The protein below binds the small molecule below.
Small molecule (SMILES): O=C(O)C(=O)c1ccccc1S

Sequence of chain 1.D:
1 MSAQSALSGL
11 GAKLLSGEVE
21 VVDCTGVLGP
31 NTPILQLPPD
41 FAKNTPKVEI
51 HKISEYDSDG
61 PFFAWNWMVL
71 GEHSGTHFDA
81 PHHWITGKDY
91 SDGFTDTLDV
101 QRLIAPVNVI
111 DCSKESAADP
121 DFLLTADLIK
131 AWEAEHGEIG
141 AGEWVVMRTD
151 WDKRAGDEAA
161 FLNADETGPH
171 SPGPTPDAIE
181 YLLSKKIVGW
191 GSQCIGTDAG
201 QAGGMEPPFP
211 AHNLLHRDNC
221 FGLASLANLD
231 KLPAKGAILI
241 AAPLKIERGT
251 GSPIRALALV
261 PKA

Sequence of chain 1.C:
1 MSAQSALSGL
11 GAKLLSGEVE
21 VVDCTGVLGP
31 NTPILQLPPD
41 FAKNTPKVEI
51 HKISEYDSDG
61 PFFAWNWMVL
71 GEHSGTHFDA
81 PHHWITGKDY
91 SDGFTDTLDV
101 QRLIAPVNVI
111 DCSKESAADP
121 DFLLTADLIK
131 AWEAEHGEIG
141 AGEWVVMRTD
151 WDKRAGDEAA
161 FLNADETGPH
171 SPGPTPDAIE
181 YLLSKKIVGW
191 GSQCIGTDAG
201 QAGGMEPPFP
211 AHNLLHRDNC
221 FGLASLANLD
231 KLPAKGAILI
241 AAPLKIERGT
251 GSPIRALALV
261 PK

Binding-site contacts:
Ligand atom O11 contacts residue HIS77 of chain 1.C at 4.1 Å.
Ligand atom C07 contacts residue HIS83 of chain 1.C at 3.9 Å.
Ligand atom C06 contacts residue HIS83 of chain 1.C at 3.4 Å.
Ligand atom C02 contacts residue LEU37 of chain 1.C at 3.9 Å (hydrophobic).
Ligand atom C07 contacts residue LEU35 of chain 1.C at 4.0 Å (hydrophobic).
Ligand atom C01 contacts residue TRP65 of chain 1.D at 3.7 Å (hydrophobic).
Ligand atom O11 contacts residue HIS73 of chain 1.C at 2.6 Å (h-bond).
Ligand atom O11 contacts residue HIS212 of chain 1.C at 4.0 Å.
Ligand atom O08 contacts residue MN1 of chain 1.W at 3.8 Å.
Ligand atom O10 contacts residue MN1 of chain 1.W at 2.5 Å.
Ligand atom O08 contacts residue HIS212 of chain 1.C at 3.0 Å (h-bond).
Ligand atom S12 contacts residue HIS212 of chain 1.C at 3.4 Å.
Ligand atom C01 contacts residue HIS83 of chain 1.C at 4.0 Å.
Ligand atom C02 contacts residue TRP84 of chain 1.C at 4.1 Å (hydrophobic).
Ligand atom O11 contacts residue MN1 of chain 1.W at 2.0 Å.
Ligand atom S12 contacts residue PHE209 of chain 1.C at 4.0 Å.
Ligand atom C05 contacts residue LEU35 of chain 1.C at 3.5 Å (hydrophobic).
Ligand atom O11 contacts residue ASP79 of chain 1.C at 3.3 Å (salt-bridge).
Ligand atom O11 contacts residue HIS83 of chain 1.C at 2.3 Å (h-bond).
Ligand atom C07 contacts residue MN1 of chain 1.W at 3.5 Å.
Ligand atom C03 contacts residue LEU37 of chain 1.C at 4.0 Å (hydrophobic).
Ligand atom C01 contacts residue LEU35 of chain 1.C at 4.1 Å (hydrophobic).
Ligand atom O08 contacts residue GLY196 of chain 1.C at 3.7 Å.
Ligand atom C03 contacts residue LEU35 of chain 1.C at 3.9 Å (hydrophobic).
Ligand atom C04 contacts residue LEU35 of chain 1.C at 3.5 Å (hydrophobic).
Ligand atom C02 contacts residue PHE63 of chain 1.D at 3.6 Å (hydrophobic).
Ligand atom C06 contacts residue LEU35 of chain 1.C at 3.7 Å (hydrophobic).
Ligand atom C09 contacts residue HIS83 of chain 1.C at 3.4 Å.
Ligand atom C05 contacts residue HIS83 of chain 1.C at 3.8 Å.
Ligand atom C07 contacts residue HIS212 of chain 1.C at 3.4 Å.
Ligand atom C03 contacts residue TRP84 of chain 1.C at 3.9 Å (hydrophobic).
Ligand atom C09 contacts residue HIS77 of chain 1.C at 3.9 Å.
Ligand atom C09 contacts residue ASP79 of chain 1.C at 4.1 Å.
Ligand atom C01 contacts residue PHE63 of chain 1.D at 3.6 Å (hydrophobic).
Ligand atom O10 contacts residue HIS73 of chain 1.C at 3.3 Å.
Ligand atom C06 contacts residue TRP65 of chain 1.D at 3.7 Å (hydrophobic).
Ligand atom O10 contacts residue HIS77 of chain 1.C at 3.4 Å (h-bond).
Ligand atom C09 contacts residue MN1 of chain 1.W at 2.3 Å.
Ligand atom C05 contacts residue HIS212 of chain 1.C at 3.9 Å.
Ligand atom C09 contacts residue HIS73 of chain 1.C at 3.3 Å.